Sequence of chain 1.E:
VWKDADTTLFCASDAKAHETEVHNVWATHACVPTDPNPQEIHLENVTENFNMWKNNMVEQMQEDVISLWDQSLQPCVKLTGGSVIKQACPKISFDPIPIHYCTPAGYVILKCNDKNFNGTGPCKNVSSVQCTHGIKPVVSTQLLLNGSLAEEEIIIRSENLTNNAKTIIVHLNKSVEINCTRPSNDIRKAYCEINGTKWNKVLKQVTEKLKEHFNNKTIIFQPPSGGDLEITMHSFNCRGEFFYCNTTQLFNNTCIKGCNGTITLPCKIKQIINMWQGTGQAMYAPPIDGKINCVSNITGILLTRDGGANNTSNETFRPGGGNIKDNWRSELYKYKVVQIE

A small-molecule ligand and the protein it binds are described below.
Small molecule (SMILES): CC(=O)N[C@@H]1[C@@H](O)[C@H](O)[C@@H](CO)O[C@H]1O

Binding-site contacts:
Ligand atom N2 contacts residue HIS44 of chain 1.E at 4.0 Å.
Ligand atom C8 contacts residue HIS44 of chain 1.E at 3.9 Å.
Ligand atom C7 contacts residue ASN127 of chain 1.E at 3.4 Å.
Ligand atom C4 contacts residue ASN127 of chain 1.E at 4.1 Å.
Ligand atom C5 contacts residue ASN115 of chain 1.E at 4.0 Å.
Ligand atom O5 contacts residue ASN115 of chain 1.E at 3.4 Å.
Ligand atom O5 contacts residue ASN127 of chain 1.E at 2.5 Å (h-bond).
Ligand atom C7 contacts residue HIS44 of chain 1.E at 4.3 Å.
Ligand atom C1 contacts residue ASN127 of chain 1.E at 1.5 Å.
Ligand atom O7 contacts residue ASN127 of chain 1.E at 3.5 Å (h-bond).
Ligand atom C2 contacts residue ASN127 of chain 1.E at 2.5 Å.
Ligand atom C6 contacts residue ASN127 of chain 1.E at 3.7 Å.
Ligand atom C6 contacts residue ASN115 of chain 1.E at 3.5 Å.
Ligand atom O6 contacts residue ASN115 of chain 1.E at 4.0 Å.
Ligand atom N2 contacts residue ASN127 of chain 1.E at 3.1 Å (h-bond).
Ligand atom C3 contacts residue ASN127 of chain 1.E at 3.8 Å.
Ligand atom C1 contacts residue ASN115 of chain 1.E at 4.0 Å.
Ligand atom C8 contacts residue ASN127 of chain 1.E at 4.0 Å.
Ligand atom C5 contacts residue ASN127 of chain 1.E at 3.5 Å.